A small-molecule ligand and the protein it binds are described below.
Small molecule (SMILES): CC(=O)N[C@@H]1[C@@H](O)[C@H](O)[C@@H](CO)O[C@H]1O

Sequence of chain 1.C:
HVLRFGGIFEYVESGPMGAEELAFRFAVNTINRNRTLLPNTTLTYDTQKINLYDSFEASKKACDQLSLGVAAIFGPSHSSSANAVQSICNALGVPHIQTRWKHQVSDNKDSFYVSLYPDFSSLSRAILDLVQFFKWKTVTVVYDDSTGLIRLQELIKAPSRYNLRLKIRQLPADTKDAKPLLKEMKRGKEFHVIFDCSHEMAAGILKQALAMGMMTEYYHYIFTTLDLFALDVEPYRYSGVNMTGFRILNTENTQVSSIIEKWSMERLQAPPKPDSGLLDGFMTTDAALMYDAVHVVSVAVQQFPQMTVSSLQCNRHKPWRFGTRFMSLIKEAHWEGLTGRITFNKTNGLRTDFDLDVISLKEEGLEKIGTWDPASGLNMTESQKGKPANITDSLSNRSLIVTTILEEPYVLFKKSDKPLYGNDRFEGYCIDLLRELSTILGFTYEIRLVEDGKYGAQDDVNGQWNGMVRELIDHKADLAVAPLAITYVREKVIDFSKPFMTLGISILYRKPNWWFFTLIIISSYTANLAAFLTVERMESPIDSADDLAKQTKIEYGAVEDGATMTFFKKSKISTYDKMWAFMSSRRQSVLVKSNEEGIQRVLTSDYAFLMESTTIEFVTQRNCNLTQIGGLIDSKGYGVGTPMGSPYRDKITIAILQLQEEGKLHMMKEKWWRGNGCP

Binding-site contacts:
Ligand atom C5 contacts residue ASN423 of chain 1.C at 3.7 Å.
Ligand atom N2 contacts residue ASN423 of chain 1.C at 3.0 Å (h-bond).
Ligand atom O5 contacts residue ASN423 of chain 1.C at 2.3 Å (h-bond).
Ligand atom C2 contacts residue ASN423 of chain 1.C at 2.4 Å.
Ligand atom C3 contacts residue ASN423 of chain 1.C at 3.8 Å.
Ligand atom O7 contacts residue ASN423 of chain 1.C at 4.1 Å.
Ligand atom O5 contacts residue THR425 of chain 1.C at 4.2 Å.
Ligand atom C1 contacts residue ASN423 of chain 1.C at 1.4 Å.
Ligand atom C4 contacts residue ASN423 of chain 1.C at 4.1 Å.
Ligand atom C7 contacts residue ASN423 of chain 1.C at 3.8 Å.